Sequence of chain 1.I:
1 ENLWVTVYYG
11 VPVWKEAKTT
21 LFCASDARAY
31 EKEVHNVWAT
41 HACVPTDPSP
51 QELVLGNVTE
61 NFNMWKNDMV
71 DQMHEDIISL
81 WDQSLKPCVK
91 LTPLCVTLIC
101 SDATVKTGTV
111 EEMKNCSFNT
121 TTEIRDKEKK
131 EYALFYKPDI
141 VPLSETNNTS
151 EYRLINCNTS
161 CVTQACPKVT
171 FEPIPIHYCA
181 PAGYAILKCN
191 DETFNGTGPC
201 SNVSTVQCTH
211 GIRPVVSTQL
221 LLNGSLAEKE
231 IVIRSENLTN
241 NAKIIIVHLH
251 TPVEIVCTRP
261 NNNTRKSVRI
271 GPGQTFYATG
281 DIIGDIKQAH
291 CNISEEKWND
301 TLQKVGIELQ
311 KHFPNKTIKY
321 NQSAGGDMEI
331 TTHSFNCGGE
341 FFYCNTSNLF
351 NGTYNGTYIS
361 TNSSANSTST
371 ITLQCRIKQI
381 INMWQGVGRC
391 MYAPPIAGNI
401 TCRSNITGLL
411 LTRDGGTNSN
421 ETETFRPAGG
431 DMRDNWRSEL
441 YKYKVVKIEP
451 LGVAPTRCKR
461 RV

This small molecule binds to this protein.
Small molecule (SMILES): CC(=O)N[C@@H]1[C@@H](O)[C@H](O)[C@@H](CO)O[C@H]1O

Binding-site contacts:
Ligand atom O7 contacts residue GLY56 of chain 1.I at 4.2 Å.
Ligand atom C2 contacts residue GLY56 of chain 1.I at 4.5 Å.
Ligand atom C5 contacts residue ASN57 of chain 1.I at 3.6 Å.
Ligand atom C1 contacts residue ASN57 of chain 1.I at 1.4 Å.
Ligand atom O5 contacts residue ASN57 of chain 1.I at 2.4 Å (h-bond).
Ligand atom C7 contacts residue ASN57 of chain 1.I at 4.2 Å.
Ligand atom C8 contacts residue GLY56 of chain 1.I at 3.7 Å.
Ligand atom C3 contacts residue ASN57 of chain 1.I at 3.9 Å.
Ligand atom N2 contacts residue GLY56 of chain 1.I at 3.3 Å (h-bond).
Ligand atom C4 contacts residue ASN57 of chain 1.I at 4.3 Å.
Ligand atom C7 contacts residue GLY56 of chain 1.I at 3.6 Å.
Ligand atom C2 contacts residue ASN57 of chain 1.I at 2.6 Å.
Ligand atom N2 contacts residue ASN57 of chain 1.I at 2.9 Å (h-bond).